Sequence of chain 1.A:
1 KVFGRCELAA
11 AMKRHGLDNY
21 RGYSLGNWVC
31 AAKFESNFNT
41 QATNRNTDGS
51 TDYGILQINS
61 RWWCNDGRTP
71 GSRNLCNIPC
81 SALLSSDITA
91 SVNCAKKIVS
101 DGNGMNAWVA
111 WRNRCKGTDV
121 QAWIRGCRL

Binding-site contacts:
Ligand atom S2 contacts residue LYS33 of chain 1.A at 2.8 Å (salt-bridge).
Ligand atom C17 contacts residue ALA122 of chain 1.A at 3.0 Å (hydrophobic).
Ligand atom C23 contacts residue ALA122 of chain 1.A at 3.1 Å (hydrophobic).
Ligand atom C7 contacts residue LYS33 of chain 1.A at 3.4 Å.
Ligand atom O5 contacts residue ARG125 of chain 1.A at 2.6 Å (salt-bridge).
Ligand atom C4 contacts residue ALA122 of chain 1.A at 2.6 Å (hydrophobic).
Ligand atom C13 contacts residue ARG125 of chain 1.A at 3.5 Å.
Ligand atom C7 contacts residue PHE38 of chain 1.A at 3.2 Å (hydrophobic).
Ligand atom C15 contacts residue PHE38 of chain 1.A at 2.7 Å (hydrophobic).
Ligand atom S2 contacts residue PHE38 of chain 1.A at 3.0 Å.
Ligand atom C24 contacts residue ARG5 of chain 1.A at 3.7 Å.
Ligand atom C5 contacts residue PHE38 of chain 1.A at 3.1 Å (hydrophobic).
Ligand atom N2 contacts residue LYS33 of chain 1.A at 3.4 Å.
Ligand atom C15 contacts residue VAL29 of chain 1.A at 2.8 Å (hydrophobic).
Ligand atom C21 contacts residue LYS33 of chain 1.A at 3.2 Å.
Ligand atom O2 contacts residue TRP123 of chain 1.A at 2.5 Å.
Ligand atom N2 contacts residue TRP123 of chain 1.A at 3.5 Å.
Ligand atom C26 contacts residue TRP123 of chain 1.A at 3.4 Å (hydrophobic).
Ligand atom C2 contacts residue TRP123 of chain 1.A at 3.0 Å (hydrophobic).
Ligand atom C21 contacts residue CYS30 of chain 1.A at 3.5 Å (hydrophobic).
Ligand atom C19 contacts residue ARG5 of chain 1.A at 2.9 Å.
Ligand atom C2 contacts residue PHE38 of chain 1.A at 2.9 Å (hydrophobic).
Ligand atom C21 contacts residue PHE38 of chain 1.A at 3.1 Å (hydrophobic).
Ligand atom C11 contacts residue TRP123 of chain 1.A at 3.3 Å (hydrophobic).
Ligand atom N2 contacts residue PHE38 of chain 1.A at 3.5 Å.
Ligand atom C6 contacts residue LYS33 of chain 1.A at 3.4 Å.
Ligand atom S2 contacts residue ASN37 of chain 1.A at 3.1 Å (h-bond).
Ligand atom C2 contacts residue LYS33 of chain 1.A at 3.1 Å.
Ligand atom S1 contacts residue ARG125 of chain 1.A at 3.5 Å (salt-bridge).
Ligand atom C15 contacts residue ARG5 of chain 1.A at 3.4 Å.
Ligand atom C21 contacts residue VAL29 of chain 1.A at 2.7 Å (hydrophobic).
Ligand atom C20 contacts residue TRP123 of chain 1.A at 3.3 Å (hydrophobic).
Ligand atom C13 contacts residue ALA122 of chain 1.A at 3.0 Å (hydrophobic).
Ligand atom C21 contacts residue TRP123 of chain 1.A at 2.8 Å (hydrophobic).
Ligand atom C5 contacts residue ARG5 of chain 1.A at 3.1 Å.
Ligand atom O6 contacts residue ARG125 of chain 1.A at 3.3 Å (salt-bridge).
Ligand atom C25 contacts residue ARG5 of chain 1.A at 3.4 Å.
Ligand atom C1 contacts residue ALA122 of chain 1.A at 3.5 Å (hydrophobic).
Ligand atom C15 contacts residue TRP123 of chain 1.A at 3.1 Å (hydrophobic).
Ligand atom C5 contacts residue TRP123 of chain 1.A at 2.9 Å (hydrophobic).

This small molecule binds to this protein.
Small molecule (SMILES): CCCCN1C(=O)C(=CC=CC=C2Oc3ccccc3N2CCCS(=O)(=O)O)C(=O)N(CCCC)C1=S